Binding-site contacts:
Ligand atom C07 contacts residue PHE58 of chain 1.A at 4.1 Å (hydrophobic).
Ligand atom O03 contacts residue ARG148 of chain 1.A at 2.7 Å (salt-bridge).
Ligand atom N11 contacts residue TRP98 of chain 1.A at 3.7 Å.
Ligand atom N09 contacts residue GLU283 of chain 1.A at 3.9 Å.
Ligand atom C02 contacts residue PHE58 of chain 1.A at 4.0 Å (hydrophobic).
Ligand atom O03 contacts residue PRO145 of chain 1.A at 3.4 Å.
Ligand atom N12 contacts residue TRP98 of chain 1.A at 4.3 Å.
Ligand atom O01 contacts residue GLN152 of chain 1.A at 2.9 Å (h-bond).
Ligand atom O01 contacts residue ARG148 of chain 1.A at 2.8 Å (salt-bridge).
Ligand atom C10 contacts residue GLU118 of chain 1.A at 3.4 Å.
Ligand atom C06 contacts residue GLN152 of chain 1.A at 3.8 Å.
Ligand atom C04 contacts residue GLY149 of chain 1.A at 4.3 Å.
Ligand atom C07 contacts residue LYS156 of chain 1.A at 3.5 Å.
Ligand atom C04 contacts residue PRO145 of chain 1.A at 3.8 Å (hydrophobic).
Ligand atom C02 contacts residue ARG148 of chain 1.A at 3.4 Å.
Ligand atom C07 contacts residue GLU118 of chain 1.A at 3.7 Å.
Ligand atom N12 contacts residue GLU118 of chain 1.A at 2.6 Å (salt-bridge).
Ligand atom C08 contacts residue GLN152 of chain 1.A at 4.2 Å.
Ligand atom O03 contacts residue LYS156 of chain 1.A at 2.9 Å (salt-bridge).
Ligand atom C08 contacts residue LEU285 of chain 1.A at 4.3 Å (hydrophobic).
Ligand atom C08 contacts residue GLU283 of chain 1.A at 4.1 Å.
Ligand atom C06 contacts residue GLU118 of chain 1.A at 3.9 Å.
Ligand atom C10 contacts residue TRP98 of chain 1.A at 4.3 Å (hydrophobic).
Ligand atom C02 contacts residue LYS156 of chain 1.A at 2.4 Å.
Ligand atom C10 contacts residue MET154 of chain 1.A at 4.3 Å (hydrophobic).
Ligand atom O03 contacts residue PHE58 of chain 1.A at 3.8 Å.
Ligand atom C02 contacts residue PHE116 of chain 1.A at 4.3 Å (hydrophobic).
Ligand atom C08 contacts residue PHE58 of chain 1.A at 4.2 Å (hydrophobic).
Ligand atom O01 contacts residue LYS156 of chain 1.A at 3.4 Å (salt-bridge).
Ligand atom C04 contacts residue LYS156 of chain 1.A at 1.3 Å.
Ligand atom C04 contacts residue GLN152 of chain 1.A at 3.9 Å.
Ligand atom N12 contacts residue LYS156 of chain 1.A at 4.0 Å.
Ligand atom C06 contacts residue LYS156 of chain 1.A at 2.4 Å.
Ligand atom O03 contacts residue PHE116 of chain 1.A at 3.5 Å.
Ligand atom O01 contacts residue PHE58 of chain 1.A at 3.6 Å.
Ligand atom N11 contacts residue LEU120 of chain 1.A at 3.8 Å.
Ligand atom N11 contacts residue GLU118 of chain 1.A at 2.8 Å (salt-bridge).
Ligand atom C02 contacts residue GLN152 of chain 1.A at 3.8 Å.
Ligand atom C06 contacts residue MET154 of chain 1.A at 4.0 Å (hydrophobic).
Ligand atom C02 contacts residue PRO145 of chain 1.A at 3.9 Å (hydrophobic).

This small molecule binds to this protein.
Small molecule (SMILES): [NH2+]=C1NC[C@@H](CCC(=O)O)N1

Sequence of chain 1.A:
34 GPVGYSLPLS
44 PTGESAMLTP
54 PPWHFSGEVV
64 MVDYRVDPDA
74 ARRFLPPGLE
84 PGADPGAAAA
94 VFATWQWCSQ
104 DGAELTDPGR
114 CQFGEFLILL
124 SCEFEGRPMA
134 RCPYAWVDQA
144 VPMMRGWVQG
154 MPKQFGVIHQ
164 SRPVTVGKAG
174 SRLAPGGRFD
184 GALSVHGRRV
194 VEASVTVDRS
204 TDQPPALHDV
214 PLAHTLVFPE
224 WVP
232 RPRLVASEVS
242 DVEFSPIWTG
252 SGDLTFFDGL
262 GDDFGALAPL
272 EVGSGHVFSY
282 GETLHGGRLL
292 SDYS